Sequence of chain 2.A:
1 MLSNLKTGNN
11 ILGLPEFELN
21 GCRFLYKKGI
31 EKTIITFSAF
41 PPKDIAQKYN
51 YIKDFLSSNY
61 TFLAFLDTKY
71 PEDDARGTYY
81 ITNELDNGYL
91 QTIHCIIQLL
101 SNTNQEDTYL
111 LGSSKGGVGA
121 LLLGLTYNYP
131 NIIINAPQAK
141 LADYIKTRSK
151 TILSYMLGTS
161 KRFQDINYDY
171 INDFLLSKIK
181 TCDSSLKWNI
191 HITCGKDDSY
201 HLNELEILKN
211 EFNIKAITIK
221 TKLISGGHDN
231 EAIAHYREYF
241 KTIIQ

The small molecule below binds the protein below.
Small molecule (SMILES): CC(=O)N[C@H]1[C@@H](O)[C@H](O)[C@@H](CO)O[C@@H]1O

Binding-site contacts:
Ligand atom C1 contacts residue BMX1 of chain 2.H at 1.4 Å.
Ligand atom C5 contacts residue ARG148 of chain 2.A at 3.5 Å.
Ligand atom C5 contacts residue THR147 of chain 2.A at 3.4 Å.
Ligand atom N2 contacts residue BMX1 of chain 2.H at 2.9 Å (h-bond).
Ligand atom C7 contacts residue BMX1 of chain 2.H at 3.8 Å.
Ligand atom C3 contacts residue BMX1 of chain 2.H at 3.6 Å.
Ligand atom C4 contacts residue BMX1 of chain 2.H at 4.1 Å.
Ligand atom C3 contacts residue THR147 of chain 2.A at 3.7 Å.
Ligand atom C1 contacts residue ARG148 of chain 2.A at 4.3 Å.
Ligand atom O5 contacts residue BMX1 of chain 2.H at 2.3 Å (h-bond).
Ligand atom O7 contacts residue ARG148 of chain 2.A at 3.5 Å.
Ligand atom O4 contacts residue THR147 of chain 2.A at 3.2 Å (h-bond).
Ligand atom C8 contacts residue BMX1 of chain 2.H at 3.8 Å.
Ligand atom C2 contacts residue BMX1 of chain 2.H at 2.3 Å.
Ligand atom O6 contacts residue ARG148 of chain 2.A at 3.5 Å.
Ligand atom O5 contacts residue ARG148 of chain 2.A at 3.4 Å (salt-bridge).
Ligand atom C6 contacts residue ARG148 of chain 2.A at 3.6 Å.
Ligand atom C1 contacts residue THR147 of chain 2.A at 4.5 Å.
Ligand atom C2 contacts residue THR147 of chain 2.A at 3.5 Å.
Ligand atom N2 contacts residue THR147 of chain 2.A at 4.3 Å.
Ligand atom O6 contacts residue LYS146 of chain 2.A at 4.1 Å.
Ligand atom O6 contacts residue THR147 of chain 2.A at 3.7 Å.
Ligand atom C2 contacts residue ARG148 of chain 2.A at 4.1 Å.
Ligand atom O7 contacts residue THR147 of chain 2.A at 3.2 Å (h-bond).
Ligand atom C5 contacts residue BMX1 of chain 2.H at 3.4 Å.
Ligand atom C4 contacts residue THR147 of chain 2.A at 3.6 Å.
Ligand atom C7 contacts residue THR147 of chain 2.A at 4.2 Å.
Ligand atom C7 contacts residue ARG148 of chain 2.A at 3.7 Å.
Ligand atom N2 contacts residue ARG148 of chain 2.A at 4.0 Å.
Ligand atom O3 contacts residue BMX1 of chain 2.H at 3.9 Å.
Ligand atom O6 contacts residue SER149 of chain 2.A at 3.8 Å.
Ligand atom C6 contacts residue THR147 of chain 2.A at 4.2 Å.
Ligand atom O5 contacts residue THR147 of chain 2.A at 4.3 Å.